A small-molecule ligand and the protein it binds are described below.
Small molecule (SMILES): COc1cc(-c2cncc(-c3ccc(C4CCN(C)CC4)cc3)c2C)cc(OC)c1OC

Binding-site contacts:
Ligand atom C09 contacts residue LEU145 of chain 1.A at 3.4 Å (hydrophobic).
Ligand atom C23 contacts residue TYR87 of chain 1.A at 3.5 Å (hydrophobic).
Ligand atom C26 contacts residue LEU145 of chain 1.A at 3.9 Å (hydrophobic).
Ligand atom C10 contacts residue LEU145 of chain 1.A at 3.5 Å (hydrophobic).
Ligand atom N08 contacts residue TYR87 of chain 1.A at 3.9 Å.
Ligand atom C24 contacts residue LEU145 of chain 1.A at 3.5 Å (hydrophobic).
Ligand atom C07 contacts residue LEU145 of chain 1.A at 3.4 Å (hydrophobic).
Ligand atom C22 contacts residue TYR87 of chain 1.A at 3.6 Å (hydrophobic).
Ligand atom C09 contacts residue TYR87 of chain 1.A at 3.9 Å (hydrophobic).
Ligand atom C32 contacts residue ASP156 of chain 1.A at 3.6 Å.
Ligand atom C09 contacts residue HIS88 of chain 1.A at 3.1 Å.
Ligand atom O02 contacts residue LYS37 of chain 1.A at 3.6 Å.
Ligand atom C16 contacts residue VAL16 of chain 1.A at 3.9 Å (hydrophobic).
Ligand atom C23 contacts residue HIS88 of chain 1.A at 3.8 Å.
Ligand atom C32 contacts residue LEU83 of chain 1.A at 3.9 Å (hydrophobic).
Ligand atom C01 contacts residue THR85 of chain 1.A at 3.4 Å.
Ligand atom C04 contacts residue THR85 of chain 1.A at 3.9 Å.
Ligand atom C01 contacts residue LEU83 of chain 1.A at 3.5 Å (hydrophobic).
Ligand atom C01 contacts residue LYS37 of chain 1.A at 3.5 Å.
Ligand atom C29 contacts residue ASN143 of chain 1.A at 3.5 Å.
Ligand atom C04 contacts residue ALA35 of chain 1.A at 3.8 Å (hydrophobic).
Ligand atom N08 contacts residue LEU145 of chain 1.A at 3.4 Å.
Ligand atom C11 contacts residue GLY91 of chain 1.A at 3.8 Å.
Ligand atom C23 contacts residue VAL16 of chain 1.A at 3.7 Å (hydrophobic).
Ligand atom C29 contacts residue ALA155 of chain 1.A at 3.8 Å (hydrophobic).
Ligand atom C06 contacts residue LEU145 of chain 1.A at 3.4 Å (hydrophobic).
Ligand atom C14 contacts residue GLY91 of chain 1.A at 3.9 Å.
Ligand atom O28 contacts residue ALA155 of chain 1.A at 3.7 Å.
Ligand atom C22 contacts residue VAL16 of chain 1.A at 3.6 Å (hydrophobic).
Ligand atom C12 contacts residue GLY91 of chain 1.A at 3.5 Å.
Ligand atom C07 contacts residue ALA35 of chain 1.A at 3.7 Å (hydrophobic).
Ligand atom C14 contacts residue VAL16 of chain 1.A at 3.9 Å (hydrophobic).
Ligand atom C01 contacts residue ALA35 of chain 1.A at 3.6 Å (hydrophobic).
Ligand atom C04 contacts residue VAL24 of chain 1.A at 3.8 Å (hydrophobic).
Ligand atom C13 contacts residue GLY91 of chain 1.A at 3.6 Å.
Ligand atom C29 contacts residue LYS142 of chain 1.A at 3.5 Å.
Ligand atom C11 contacts residue VAL16 of chain 1.A at 3.9 Å (hydrophobic).
Ligand atom N08 contacts residue HIS88 of chain 1.A at 3.1 Å (h-bond).
Ligand atom C25 contacts residue VAL24 of chain 1.A at 3.8 Å (hydrophobic).
Ligand atom O31 contacts residue LYS37 of chain 1.A at 3.6 Å.

Sequence of chain 1.A:
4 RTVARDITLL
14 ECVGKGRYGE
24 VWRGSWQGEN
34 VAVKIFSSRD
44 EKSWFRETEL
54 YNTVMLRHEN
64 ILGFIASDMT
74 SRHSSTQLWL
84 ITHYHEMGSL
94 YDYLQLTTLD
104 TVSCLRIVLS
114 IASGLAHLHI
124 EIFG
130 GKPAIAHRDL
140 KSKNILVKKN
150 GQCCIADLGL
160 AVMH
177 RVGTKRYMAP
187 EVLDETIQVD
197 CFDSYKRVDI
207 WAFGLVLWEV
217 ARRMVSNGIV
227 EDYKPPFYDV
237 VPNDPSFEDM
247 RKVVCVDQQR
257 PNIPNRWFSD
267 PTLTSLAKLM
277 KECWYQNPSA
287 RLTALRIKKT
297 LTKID